This protein binds this small molecule.
Small molecule (SMILES): COCCOC(=O)/C(=N\O)C(C)=O

Sequence of chain 1.B:
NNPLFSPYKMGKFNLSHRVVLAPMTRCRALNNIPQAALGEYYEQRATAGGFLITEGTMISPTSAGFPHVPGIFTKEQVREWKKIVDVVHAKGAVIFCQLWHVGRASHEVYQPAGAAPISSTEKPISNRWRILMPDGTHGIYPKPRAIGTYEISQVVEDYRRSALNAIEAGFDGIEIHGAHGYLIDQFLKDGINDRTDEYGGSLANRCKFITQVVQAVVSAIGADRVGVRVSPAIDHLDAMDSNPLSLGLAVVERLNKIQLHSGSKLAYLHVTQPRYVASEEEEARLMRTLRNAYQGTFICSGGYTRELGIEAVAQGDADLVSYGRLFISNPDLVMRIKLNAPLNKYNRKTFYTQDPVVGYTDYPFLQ

Binding-site contacts:
Ligand atom C4 contacts residue FMN1 of chain 1.I at 3.9 Å.
Ligand atom C1 contacts residue TYR196 of chain 1.B at 3.7 Å (hydrophobic).
Ligand atom C1 contacts residue PHE80 of chain 1.B at 3.7 Å (hydrophobic).
Ligand atom C5 contacts residue TYR290 of chain 1.B at 4.1 Å (hydrophobic).
Ligand atom C6 contacts residue HIS250 of chain 1.B at 3.5 Å.
Ligand atom O2 contacts residue HIS194 of chain 1.B at 3.6 Å.
Ligand atom O3 contacts residue HIS250 of chain 1.B at 3.5 Å.
Ligand atom O5 contacts residue VAL291 of chain 1.B at 4.2 Å.
Ligand atom C3 contacts residue TYR196 of chain 1.B at 3.9 Å (hydrophobic).
Ligand atom O4 contacts residue FMN1 of chain 1.I at 3.2 Å.
Ligand atom C3 contacts residue HIS194 of chain 1.B at 4.0 Å.
Ligand atom C2 contacts residue FMN1 of chain 1.I at 3.5 Å.
Ligand atom O4 contacts residue HIS194 of chain 1.B at 2.7 Å (h-bond).
Ligand atom O1 contacts residue FMN1 of chain 1.I at 3.5 Å.
Ligand atom O4 contacts residue HIS191 of chain 1.B at 2.7 Å (h-bond).
Ligand atom C1 contacts residue FMN1 of chain 1.I at 3.7 Å.
Ligand atom C7 contacts residue ILE248 of chain 1.B at 3.5 Å (hydrophobic).
Ligand atom C7 contacts residue HIS250 of chain 1.B at 3.7 Å.
Ligand atom C1 contacts residue THR39 of chain 1.B at 3.9 Å.
Ligand atom O5 contacts residue ALA292 of chain 1.B at 4.1 Å.
Ligand atom C5 contacts residue HIS194 of chain 1.B at 3.4 Å.
Ligand atom N1 contacts residue HIS191 of chain 1.B at 3.7 Å.
Ligand atom C6 contacts residue TYR290 of chain 1.B at 3.9 Å (hydrophobic).
Ligand atom C5 contacts residue HIS250 of chain 1.B at 3.8 Å.
Ligand atom O4 contacts residue TYR196 of chain 1.B at 3.3 Å.
Ligand atom C3 contacts residue FMN1 of chain 1.I at 3.6 Å.
Ligand atom O2 contacts residue TYR290 of chain 1.B at 3.8 Å.
Ligand atom O5 contacts residue HIS250 of chain 1.B at 3.9 Å.
Ligand atom O1 contacts residue TYR376 of chain 1.B at 3.2 Å (h-bond).
Ligand atom C7 contacts residue TYR290 of chain 1.B at 3.6 Å (hydrophobic).
Ligand atom O2 contacts residue FMN1 of chain 1.I at 3.2 Å (h-bond).
Ligand atom C2 contacts residue TYR376 of chain 1.B at 4.2 Å (hydrophobic).
Ligand atom N1 contacts residue HIS194 of chain 1.B at 3.8 Å.
Ligand atom O5 contacts residue TYR290 of chain 1.B at 3.6 Å.
Ligand atom O3 contacts residue HIS194 of chain 1.B at 3.3 Å (h-bond).
Ligand atom C4 contacts residue HIS194 of chain 1.B at 3.4 Å.
Ligand atom C2 contacts residue TYR196 of chain 1.B at 4.0 Å (hydrophobic).
Ligand atom N1 contacts residue TYR196 of chain 1.B at 3.5 Å.
Ligand atom C1 contacts residue TRP114 of chain 1.B at 3.9 Å (hydrophobic).
Ligand atom N1 contacts residue FMN1 of chain 1.I at 3.3 Å.